This protein binds this small molecule.
Small molecule (SMILES): Cc1ccc(-c2nn(C(C)(C)C)c3ncnc(N)c23)cc1

Sequence of chain 1.D:
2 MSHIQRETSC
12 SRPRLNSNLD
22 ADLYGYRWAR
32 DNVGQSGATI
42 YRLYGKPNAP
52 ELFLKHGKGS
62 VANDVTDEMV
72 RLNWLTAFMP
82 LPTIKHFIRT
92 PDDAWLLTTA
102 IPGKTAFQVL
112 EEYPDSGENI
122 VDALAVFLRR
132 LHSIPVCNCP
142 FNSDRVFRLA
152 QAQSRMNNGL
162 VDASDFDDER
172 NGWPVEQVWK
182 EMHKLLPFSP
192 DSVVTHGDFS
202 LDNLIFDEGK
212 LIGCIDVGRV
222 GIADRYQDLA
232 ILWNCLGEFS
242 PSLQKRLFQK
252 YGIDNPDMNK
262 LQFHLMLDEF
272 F

Binding-site contacts:
Ligand atom C2 contacts residue ALA101 of chain 1.D at 4.1 Å (hydrophobic).
Ligand atom N10 contacts residue PHE54 of chain 1.D at 3.8 Å.
Ligand atom C33 contacts residue LYS56 of chain 1.D at 4.2 Å.
Ligand atom C6 contacts residue ILE216 of chain 1.D at 4.1 Å (hydrophobic).
Ligand atom C4 contacts residue ILE216 of chain 1.D at 4.0 Å (hydrophobic).
Ligand atom N8 contacts residue PHE54 of chain 1.D at 4.1 Å.
Ligand atom C9 contacts residue ILE216 of chain 1.D at 3.7 Å (hydrophobic).
Ligand atom C2 contacts residue ILE216 of chain 1.D at 3.8 Å (hydrophobic).
Ligand atom C11 contacts residue PHE54 of chain 1.D at 4.0 Å (hydrophobic).
Ligand atom N7 contacts residue ILE216 of chain 1.D at 4.0 Å.
Ligand atom N7 contacts residue ILE102 of chain 1.D at 3.0 Å (h-bond).
Ligand atom C5 contacts residue ILE216 of chain 1.D at 4.0 Å (hydrophobic).
Ligand atom N7 contacts residue THR100 of chain 1.D at 4.3 Å.
Ligand atom C2 contacts residue ILE102 of chain 1.D at 3.8 Å (hydrophobic).
Ligand atom C11 contacts residue ILE216 of chain 1.D at 4.2 Å (hydrophobic).
Ligand atom N1 contacts residue ILE216 of chain 1.D at 3.8 Å.
Ligand atom C5 contacts residue PHE54 of chain 1.D at 3.4 Å (hydrophobic).
Ligand atom N3 contacts residue PRO83 of chain 1.D at 4.1 Å.
Ligand atom C2 contacts residue THR100 of chain 1.D at 3.9 Å.
Ligand atom N7 contacts residue PHE54 of chain 1.D at 3.8 Å.
Ligand atom C29 contacts residue ILE41 of chain 1.D at 3.6 Å (hydrophobic).
Ligand atom N10 contacts residue ILE102 of chain 1.D at 2.8 Å (h-bond).
Ligand atom C9 contacts residue PHE54 of chain 1.D at 3.7 Å (hydrophobic).
Ligand atom C6 contacts residue PHE54 of chain 1.D at 3.4 Å (hydrophobic).
Ligand atom C33 contacts residue ILE216 of chain 1.D at 4.0 Å (hydrophobic).
Ligand atom C14 contacts residue THR106 of chain 1.D at 4.1 Å.
Ligand atom C4 contacts residue PHE54 of chain 1.D at 3.7 Å (hydrophobic).
Ligand atom C33 contacts residue ASP217 of chain 1.D at 4.1 Å.
Ligand atom C2 contacts residue PRO83 of chain 1.D at 3.6 Å (hydrophobic).
Ligand atom C24 contacts residue GLN109 of chain 1.D at 3.3 Å.
Ligand atom C24 contacts residue THR106 of chain 1.D at 4.1 Å.
Ligand atom C2 contacts residue PHE54 of chain 1.D at 3.8 Å (hydrophobic).
Ligand atom C6 contacts residue ILE102 of chain 1.D at 3.7 Å (hydrophobic).
Ligand atom N3 contacts residue PHE54 of chain 1.D at 3.7 Å.
Ligand atom C37 contacts residue PHE54 of chain 1.D at 3.7 Å (hydrophobic).
Ligand atom N7 contacts residue ALA101 of chain 1.D at 3.7 Å.
Ligand atom N3 contacts residue ILE216 of chain 1.D at 3.9 Å.
Ligand atom C37 contacts residue ILE41 of chain 1.D at 4.2 Å (hydrophobic).
Ligand atom C15 contacts residue GLY104 of chain 1.D at 4.1 Å.
Ligand atom N8 contacts residue ILE216 of chain 1.D at 3.7 Å.